Binding-site contacts:
Ligand atom O2S contacts residue TYR3 of chain 1.A at 2.7 Å (h-bond).
Ligand atom N2 contacts residue SER31 of chain 1.A at 3.3 Å (h-bond).
Ligand atom O1S contacts residue THR7 of chain 1.A at 4.0 Å.
Ligand atom O1S contacts residue THR8 of chain 1.A at 3.5 Å (h-bond).
Ligand atom O2S contacts residue SER31 of chain 1.A at 3.4 Å (h-bond).
Ligand atom S1 contacts residue GLY32 of chain 1.A at 3.7 Å.
Ligand atom O3 contacts residue TYR3 of chain 1.A at 3.3 Å (h-bond).
Ligand atom N2 contacts residue TYR3 of chain 1.A at 4.2 Å.
Ligand atom S contacts residue TYR3 of chain 1.A at 3.7 Å.
Ligand atom O1 contacts residue GLY32 of chain 1.A at 4.3 Å.
Ligand atom O1 contacts residue SER31 of chain 1.A at 3.3 Å.
Ligand atom C3 contacts residue TYR3 of chain 1.A at 3.9 Å (hydrophobic).
Ligand atom O3S contacts residue TYR3 of chain 1.A at 3.5 Å.
Ligand atom O1 contacts residue TYR29 of chain 1.A at 4.1 Å.
Ligand atom O1S contacts residue SER31 of chain 1.A at 4.4 Å.
Ligand atom S1 contacts residue SER31 of chain 1.A at 3.9 Å.
Ligand atom O1 contacts residue THR30 of chain 1.A at 4.1 Å.
Ligand atom O1S contacts residue TYR3 of chain 1.A at 3.6 Å.
Ligand atom O2S contacts residue SER31 of chain 1.A at 4.2 Å.
Ligand atom C1 contacts residue SER31 of chain 1.A at 4.3 Å.
Ligand atom O3S contacts residue SER4 of chain 1.A at 3.3 Å.
Ligand atom O3S contacts residue THR8 of chain 1.A at 3.9 Å.
Ligand atom O2S contacts residue THR8 of chain 1.A at 3.2 Å.
Ligand atom O2S contacts residue LYS33 of chain 1.A at 3.4 Å (salt-bridge).
Ligand atom N2 contacts residue GLY32 of chain 1.A at 3.4 Å (h-bond).
Ligand atom S contacts residue THR8 of chain 1.A at 4.0 Å.
Ligand atom O1S contacts residue PRO9 of chain 1.A at 4.5 Å.
Ligand atom O2S contacts residue GLY32 of chain 1.A at 3.0 Å (h-bond).

This small molecule binds to this protein.
Small molecule (SMILES): O=C(O)C1=C[C@H](O)[C@@H](OS(=O)(=O)O)[C@H](O[C@H]2[C@H](O)[C@@H](NS(=O)(=O)O)[C@@H](O)O[C@@H]2COS(=O)(=O)O)O1

Sequence of chain 1.A:
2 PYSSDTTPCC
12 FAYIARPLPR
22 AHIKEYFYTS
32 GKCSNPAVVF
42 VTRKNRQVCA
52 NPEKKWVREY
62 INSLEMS